A protein and the small-molecule ligand that binds it are described below.
Small molecule (SMILES): CC(=O)N[C@@H]1[C@@H](O)[C@H](O[C@@H]2O[C@H](CO[C@]3(C(=O)O)C[C@H](O)[C@@H](NC(C)=O)[C@H]([C@H](O)[C@H](O)CO)O3)[C@H](O)[C@H](O)[C@H]2O)[C@@H](CO)O[C@H]1O

Sequence of chain 30.B:
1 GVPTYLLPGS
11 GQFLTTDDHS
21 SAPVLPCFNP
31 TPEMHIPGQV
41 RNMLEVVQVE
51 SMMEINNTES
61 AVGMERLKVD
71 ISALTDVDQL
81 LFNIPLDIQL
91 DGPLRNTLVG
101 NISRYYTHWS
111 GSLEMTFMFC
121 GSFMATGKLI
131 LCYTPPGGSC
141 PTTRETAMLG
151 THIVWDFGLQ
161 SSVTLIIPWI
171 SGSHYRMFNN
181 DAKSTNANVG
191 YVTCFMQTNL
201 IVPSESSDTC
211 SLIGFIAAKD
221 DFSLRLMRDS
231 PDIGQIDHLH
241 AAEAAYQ

Sequence of chain 30.A:
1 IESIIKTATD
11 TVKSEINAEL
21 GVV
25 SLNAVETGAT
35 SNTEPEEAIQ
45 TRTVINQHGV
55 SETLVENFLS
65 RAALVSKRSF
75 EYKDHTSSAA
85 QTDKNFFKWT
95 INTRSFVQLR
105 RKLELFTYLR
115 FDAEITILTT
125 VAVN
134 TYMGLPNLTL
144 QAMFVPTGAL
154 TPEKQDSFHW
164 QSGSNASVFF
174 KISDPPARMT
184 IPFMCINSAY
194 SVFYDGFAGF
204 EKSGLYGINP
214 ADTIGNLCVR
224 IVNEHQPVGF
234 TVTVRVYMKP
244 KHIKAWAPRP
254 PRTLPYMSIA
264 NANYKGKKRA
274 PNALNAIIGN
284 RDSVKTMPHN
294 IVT

Binding-site contacts:
Ligand atom C4 contacts residue PRO274 of chain 30.A at 3.8 Å (hydrophobic).
Ligand atom C10 contacts residue PRO231 of chain 30.B at 3.5 Å (hydrophobic).
Ligand atom C11 contacts residue ILE233 of chain 30.B at 3.5 Å (hydrophobic).
Ligand atom C1 contacts residue ARG104 of chain 30.B at 3.4 Å.
Ligand atom C4 contacts residue ARG104 of chain 30.B at 3.7 Å.
Ligand atom N5 contacts residue ASN275 of chain 30.A at 3.5 Å (h-bond).
Ligand atom O7 contacts residue LYS270 of chain 30.A at 3.4 Å (salt-bridge).
Ligand atom C3 contacts residue ARG95 of chain 30.B at 3.8 Å.
Ligand atom N5 contacts residue PRO231 of chain 30.B at 2.6 Å (h-bond).
Ligand atom C10 contacts residue LYS270 of chain 30.A at 3.6 Å.
Ligand atom O4 contacts residue PRO231 of chain 30.B at 3.8 Å.
Ligand atom C10 contacts residue ASN275 of chain 30.A at 3.2 Å.
Ligand atom C5 contacts residue PRO231 of chain 30.B at 3.4 Å (hydrophobic).
Ligand atom C11 contacts residue ASP232 of chain 30.B at 3.4 Å.
Ligand atom C10 contacts residue ASP232 of chain 30.B at 3.6 Å.
Ligand atom C11 contacts residue GLY234 of chain 30.B at 3.7 Å.
Ligand atom C11 contacts residue PRO231 of chain 30.B at 3.5 Å (hydrophobic).
Ligand atom O6 contacts residue PRO274 of chain 30.A at 3.8 Å.
Ligand atom C4 contacts residue ASN275 of chain 30.A at 3.7 Å.
Ligand atom C7 contacts residue ASN180 of chain 30.B at 3.5 Å.
Ligand atom O3 contacts residue PRO274 of chain 30.A at 3.6 Å.
Ligand atom O10 contacts residue LYS270 of chain 30.A at 3.0 Å (salt-bridge).
Ligand atom O4 contacts residue ASP91 of chain 30.B at 2.4 Å (salt-bridge).
Ligand atom C5 contacts residue ASN275 of chain 30.A at 3.5 Å.
Ligand atom O1B contacts residue ARG104 of chain 30.B at 2.4 Å (salt-bridge).
Ligand atom C4 contacts residue ASP232 of chain 30.B at 3.5 Å.
Ligand atom O4 contacts residue ASN275 of chain 30.A at 2.8 Å (h-bond).
Ligand atom O4 contacts residue ARG95 of chain 30.B at 3.3 Å (salt-bridge).
Ligand atom O6 contacts residue ASP91 of chain 30.B at 3.2 Å.
Ligand atom O7 contacts residue ASN180 of chain 30.B at 3.2 Å (h-bond).
Ligand atom C4 contacts residue PRO231 of chain 30.B at 3.4 Å (hydrophobic).
Ligand atom C3 contacts residue ARG104 of chain 30.B at 3.8 Å.
Ligand atom O3 contacts residue GLY282 of chain 30.A at 3.3 Å.
Ligand atom O4 contacts residue ASP232 of chain 30.B at 2.9 Å (salt-bridge).
Ligand atom O7 contacts residue PRO274 of chain 30.A at 3.5 Å.
Ligand atom C8 contacts residue ASN180 of chain 30.B at 3.0 Å.
Ligand atom C4 contacts residue ASP91 of chain 30.B at 3.4 Å.
Ligand atom O1B contacts residue ASP91 of chain 30.B at 3.8 Å.
Ligand atom O10 contacts residue ASN275 of chain 30.A at 2.7 Å (h-bond).
Ligand atom C3 contacts residue PRO274 of chain 30.A at 3.7 Å (hydrophobic).